The small molecule below binds the protein below.
Small molecule (SMILES): O=C1NCCc2[nH]c(-c3ccnc(-c4cnc5ccccc5c4)c3)cc21

Binding-site contacts:
Ligand atom N7 contacts residue GLY43 of chain 1.G at 3.5 Å.
Ligand atom O26 contacts residue LYS63 of chain 1.G at 3.3 Å (salt-bridge).
Ligand atom N16 contacts residue CYS110 of chain 1.G at 3.8 Å.
Ligand atom C21 contacts residue ASP112 of chain 1.G at 3.6 Å.
Ligand atom N15 contacts residue GLU109 of chain 1.G at 3.8 Å.
Ligand atom C21 contacts residue LEU40 of chain 1.G at 3.8 Å (hydrophobic).
Ligand atom C17 contacts residue CYS110 of chain 1.G at 3.5 Å (hydrophobic).
Ligand atom C19 contacts residue LEU111 of chain 1.G at 3.4 Å (hydrophobic).
Ligand atom N16 contacts residue LEU111 of chain 1.G at 3.3 Å (h-bond).
Ligand atom C6 contacts residue ASP177 of chain 1.G at 3.7 Å.
Ligand atom C12 contacts residue LEU163 of chain 1.G at 3.5 Å (hydrophobic).
Ligand atom C17 contacts residue LEU111 of chain 1.G at 3.0 Å (hydrophobic).
Ligand atom N7 contacts residue ASP177 of chain 1.G at 3.0 Å (salt-bridge).
Ligand atom N16 contacts residue ASP112 of chain 1.G at 3.2 Å.
Ligand atom C8 contacts residue ASP177 of chain 1.G at 3.3 Å.
Ligand atom C8 contacts residue ASN161 of chain 1.G at 3.4 Å.
Ligand atom C14 contacts residue LEU111 of chain 1.G at 3.8 Å (hydrophobic).
Ligand atom C3 contacts residue MET108 of chain 1.G at 3.7 Å (hydrophobic).
Ligand atom C17 contacts residue ASP112 of chain 1.G at 3.7 Å.
Ligand atom C4 contacts residue THR176 of chain 1.G at 3.7 Å.
Ligand atom C17 contacts residue LEU40 of chain 1.G at 3.8 Å (hydrophobic).
Ligand atom N16 contacts residue LEU40 of chain 1.G at 3.8 Å.
Ligand atom C25 contacts residue LEU40 of chain 1.G at 3.8 Å (hydrophobic).
Ligand atom C2 contacts residue LEU163 of chain 1.G at 3.8 Å (hydrophobic).
Ligand atom C10 contacts residue GLU109 of chain 1.G at 3.2 Å.
Ligand atom C10 contacts residue ALA61 of chain 1.G at 3.7 Å (hydrophobic).
Ligand atom C21 contacts residue LEU111 of chain 1.G at 3.5 Å (hydrophobic).
Ligand atom C13 contacts residue LEU163 of chain 1.G at 3.3 Å (hydrophobic).
Ligand atom N15 contacts residue LEU111 of chain 1.G at 2.9 Å (h-bond).
Ligand atom C18 contacts residue LEU111 of chain 1.G at 3.1 Å (hydrophobic).
Ligand atom C8 contacts residue LEU42 of chain 1.G at 3.7 Å (hydrophobic).
Ligand atom C8 contacts residue GLY43 of chain 1.G at 3.7 Å.
Ligand atom C4 contacts residue VAL48 of chain 1.G at 3.8 Å (hydrophobic).
Ligand atom C10 contacts residue LEU111 of chain 1.G at 3.5 Å (hydrophobic).
Ligand atom C3 contacts residue THR176 of chain 1.G at 3.8 Å.
Ligand atom O26 contacts residue ASP177 of chain 1.G at 3.3 Å.
Ligand atom C19 contacts residue LEU40 of chain 1.G at 3.7 Å (hydrophobic).
Ligand atom C20 contacts residue LEU111 of chain 1.G at 3.5 Å (hydrophobic).
Ligand atom C22 contacts residue ASP112 of chain 1.G at 3.8 Å.
Ligand atom N1 contacts residue LEU163 of chain 1.G at 3.7 Å.

Sequence of chain 1.G:
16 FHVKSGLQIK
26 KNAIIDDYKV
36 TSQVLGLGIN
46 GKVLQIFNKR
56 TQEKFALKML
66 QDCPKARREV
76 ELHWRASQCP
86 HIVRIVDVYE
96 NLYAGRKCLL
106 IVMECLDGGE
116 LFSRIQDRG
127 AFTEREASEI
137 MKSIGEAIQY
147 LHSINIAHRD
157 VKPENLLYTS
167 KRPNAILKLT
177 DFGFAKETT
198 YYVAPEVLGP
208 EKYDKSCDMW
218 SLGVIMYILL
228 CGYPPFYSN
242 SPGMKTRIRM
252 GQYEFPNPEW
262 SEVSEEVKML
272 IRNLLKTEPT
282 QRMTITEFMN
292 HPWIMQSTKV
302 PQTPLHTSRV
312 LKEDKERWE